This protein binds this small molecule.
Small molecule (SMILES): CC(=O)N[C@@H](CC(C)C)C(=O)N[C@@H](C)C(=O)N[C@@H](Cc1ccc(O)cc1)[C@@H](O)[C@H](C)CO

Sequence of chain 1.I:
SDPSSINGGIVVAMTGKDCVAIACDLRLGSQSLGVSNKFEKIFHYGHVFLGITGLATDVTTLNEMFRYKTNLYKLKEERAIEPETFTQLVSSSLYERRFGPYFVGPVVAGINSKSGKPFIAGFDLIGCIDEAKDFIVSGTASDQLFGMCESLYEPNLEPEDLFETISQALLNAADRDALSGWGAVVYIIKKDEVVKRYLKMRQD

Sequence of chain 1.H:
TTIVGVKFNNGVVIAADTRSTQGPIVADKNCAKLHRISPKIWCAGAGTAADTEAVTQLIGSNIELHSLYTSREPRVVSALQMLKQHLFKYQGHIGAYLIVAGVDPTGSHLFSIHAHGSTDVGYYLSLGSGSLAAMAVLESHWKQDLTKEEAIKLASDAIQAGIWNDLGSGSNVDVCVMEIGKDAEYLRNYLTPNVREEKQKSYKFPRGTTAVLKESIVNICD

Binding-site contacts:
Ligand atom N contacts residue ASP125 of chain 1.I at 3.3 Å (salt-bridge).
Ligand atom O contacts residue THR21 of chain 1.H at 3.3 Å (h-bond).
Ligand atom O contacts residue SER20 of chain 1.H at 3.6 Å.
Ligand atom C1 contacts residue THR1 of chain 1.H at 2.5 Å.
Ligand atom O contacts residue THR1 of chain 1.H at 3.2 Å (h-bond).
Ligand atom CG contacts residue THR1 of chain 1.H at 3.8 Å.
Ligand atom CZ contacts residue ALA49 of chain 1.H at 3.7 Å (hydrophobic).
Ligand atom CD2 contacts residue GLN22 of chain 1.H at 3.5 Å.
Ligand atom CA contacts residue THR1 of chain 1.H at 2.4 Å.
Ligand atom C3 contacts residue ARG19 of chain 1.H at 3.2 Å.
Ligand atom C contacts residue LYS33 of chain 1.H at 3.6 Å.
Ligand atom CD2 contacts residue ALA27 of chain 1.H at 3.6 Å (hydrophobic).
Ligand atom C contacts residue THR21 of chain 1.H at 3.6 Å.
Ligand atom CE1 contacts residue CYS31 of chain 1.H at 3.5 Å (hydrophobic).
Ligand atom O contacts residue ALA49 of chain 1.H at 3.4 Å (h-bond).
Ligand atom CE1 contacts residue ALA49 of chain 1.H at 3.8 Å (hydrophobic).
Ligand atom CE2 contacts residue ALA49 of chain 1.H at 3.8 Å (hydrophobic).
Ligand atom O contacts residue THR1 of chain 1.H at 2.2 Å (h-bond).
Ligand atom C3 contacts residue LYS33 of chain 1.H at 3.5 Å.
Ligand atom C3 contacts residue GLY168 of chain 1.H at 3.0 Å.
Ligand atom CA contacts residue THR21 of chain 1.H at 3.4 Å.
Ligand atom CE2 contacts residue THR52 of chain 1.H at 3.7 Å.
Ligand atom CH3 contacts residue ASP125 of chain 1.I at 3.5 Å.
Ligand atom C2 contacts residue GLY168 of chain 1.H at 3.8 Å.
Ligand atom CD1 contacts residue CYS129 of chain 1.I at 3.6 Å (hydrophobic).
Ligand atom O contacts residue GLY47 of chain 1.H at 3.2 Å (h-bond).
Ligand atom C3 contacts residue THR1 of chain 1.H at 2.4 Å.
Ligand atom C2 contacts residue THR1 of chain 1.H at 1.5 Å.
Ligand atom O contacts residue ALA46 of chain 1.H at 3.7 Å.
Ligand atom CA contacts residue GLY47 of chain 1.H at 3.5 Å.
Ligand atom C contacts residue GLY47 of chain 1.H at 3.8 Å.
Ligand atom O contacts residue GLY168 of chain 1.H at 3.8 Å.
Ligand atom CD2 contacts residue GLY45 of chain 1.H at 3.6 Å.
Ligand atom CB contacts residue THR1 of chain 1.H at 2.7 Å.
Ligand atom N contacts residue GLY47 of chain 1.H at 3.2 Å (h-bond).
Ligand atom N contacts residue THR21 of chain 1.H at 3.0 Å (h-bond).
Ligand atom O contacts residue THR21 of chain 1.H at 3.2 Å (h-bond).
Ligand atom C contacts residue THR1 of chain 1.H at 1.4 Å.
Ligand atom N contacts residue THR1 of chain 1.H at 3.6 Å.
Ligand atom CA contacts residue LYS33 of chain 1.H at 3.8 Å.